Sequence of chain 1.D:
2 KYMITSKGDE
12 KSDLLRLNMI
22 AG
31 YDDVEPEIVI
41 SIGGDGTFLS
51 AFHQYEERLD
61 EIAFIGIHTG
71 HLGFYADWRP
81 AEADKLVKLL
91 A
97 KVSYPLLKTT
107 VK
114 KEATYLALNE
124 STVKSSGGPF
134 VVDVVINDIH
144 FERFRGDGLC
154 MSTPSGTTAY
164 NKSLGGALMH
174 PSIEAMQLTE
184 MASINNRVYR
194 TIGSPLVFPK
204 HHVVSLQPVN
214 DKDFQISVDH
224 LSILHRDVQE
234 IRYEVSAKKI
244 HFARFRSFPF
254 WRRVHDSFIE

Binding-site contacts:
Ligand atom CBB contacts residue LEU49 of chain 1.B at 3.8 Å (hydrophobic).
Ligand atom C5 contacts residue TYR163 of chain 1.B at 3.4 Å (hydrophobic).
Ligand atom N1 contacts residue SER166 of chain 1.B at 3.2 Å (h-bond).
Ligand atom OAX contacts residue TYR163 of chain 1.B at 3.7 Å.
Ligand atom OAX contacts residue ALA162 of chain 1.B at 3.5 Å.
Ligand atom OAZ contacts residue GLU123 of chain 1.B at 2.8 Å (salt-bridge).
Ligand atom CBB contacts residue HIS223 of chain 1.B at 3.9 Å.
Ligand atom N6 contacts residue ASP150 of chain 1.D at 2.3 Å (salt-bridge).
Ligand atom N6 contacts residue TYR163 of chain 1.B at 3.3 Å.
Ligand atom CAG contacts residue ASP150 of chain 1.D at 3.4 Å.
Ligand atom CBI contacts residue GLY149 of chain 1.D at 3.4 Å.
Ligand atom N6 contacts residue GLY149 of chain 1.D at 3.7 Å.
Ligand atom N6 contacts residue ALA185 of chain 1.D at 3.3 Å (h-bond).
Ligand atom CBH contacts residue PRO132 of chain 1.D at 3.6 Å (hydrophobic).
Ligand atom C6 contacts residue TYR163 of chain 1.B at 3.4 Å (hydrophobic).
Ligand atom NBE contacts residue HIS223 of chain 1.B at 3.5 Å (h-bond).
Ligand atom C8 contacts residue TYR163 of chain 1.B at 3.9 Å (hydrophobic).
Ligand atom CAJ contacts residue TYR163 of chain 1.B at 3.5 Å (hydrophobic).
Ligand atom NBD contacts residue HIS223 of chain 1.B at 3.4 Å.
Ligand atom NAH contacts residue ASP150 of chain 1.D at 3.6 Å (salt-bridge).
Ligand atom N1 contacts residue ALA185 of chain 1.D at 3.6 Å (h-bond).
Ligand atom OAX contacts residue ASN122 of chain 1.B at 3.8 Å.
Ligand atom CAE contacts residue GLY131 of chain 1.D at 3.6 Å.
Ligand atom N3 contacts residue TYR163 of chain 1.B at 3.8 Å.
Ligand atom OAX contacts residue GLU123 of chain 1.B at 2.8 Å (salt-bridge).
Ligand atom NBC contacts residue HIS223 of chain 1.B at 3.5 Å.
Ligand atom CAY contacts residue GLU123 of chain 1.B at 3.6 Å.
Ligand atom CAF contacts residue GLY131 of chain 1.D at 3.2 Å.
Ligand atom C2 contacts residue SER166 of chain 1.B at 3.2 Å.
Ligand atom OAZ contacts residue ASP222 of chain 1.B at 3.8 Å.
Ligand atom CBH contacts residue GLY149 of chain 1.D at 3.1 Å.
Ligand atom OAZ contacts residue ASN122 of chain 1.B at 3.8 Å.
Ligand atom C6 contacts residue ALA185 of chain 1.D at 3.9 Å (hydrophobic).
Ligand atom CAE contacts residue PRO132 of chain 1.D at 3.8 Å (hydrophobic).
Ligand atom CAW contacts residue TYR163 of chain 1.B at 3.9 Å (hydrophobic).
Ligand atom N7 contacts residue TYR163 of chain 1.B at 3.7 Å.
Ligand atom OAZ contacts residue HIS223 of chain 1.B at 3.5 Å (h-bond).
Ligand atom C6 contacts residue ASP150 of chain 1.D at 3.5 Å.
Ligand atom CBI contacts residue PRO132 of chain 1.D at 3.7 Å (hydrophobic).
Ligand atom CAW contacts residue GLU123 of chain 1.B at 3.3 Å.

The protein below binds the small molecule below.
Small molecule (SMILES): C#Cc1cccc(CCNC(=O)CSc2nc3c(N)ncnc3n2[C@@H]2O[C@H](CN=[N+]=[N-])[C@@H](O)[C@H]2O)c1

Sequence of chain 1.B:
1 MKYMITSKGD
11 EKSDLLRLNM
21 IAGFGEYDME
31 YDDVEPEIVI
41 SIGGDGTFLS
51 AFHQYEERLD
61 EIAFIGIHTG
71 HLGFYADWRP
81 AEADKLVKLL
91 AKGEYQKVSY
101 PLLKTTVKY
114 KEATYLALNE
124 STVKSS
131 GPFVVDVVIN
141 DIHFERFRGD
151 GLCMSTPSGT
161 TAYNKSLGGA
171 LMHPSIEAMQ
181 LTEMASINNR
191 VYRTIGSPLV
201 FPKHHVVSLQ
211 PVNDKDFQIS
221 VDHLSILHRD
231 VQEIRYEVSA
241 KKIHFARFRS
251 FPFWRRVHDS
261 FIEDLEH